Sequence of chain 1.E:
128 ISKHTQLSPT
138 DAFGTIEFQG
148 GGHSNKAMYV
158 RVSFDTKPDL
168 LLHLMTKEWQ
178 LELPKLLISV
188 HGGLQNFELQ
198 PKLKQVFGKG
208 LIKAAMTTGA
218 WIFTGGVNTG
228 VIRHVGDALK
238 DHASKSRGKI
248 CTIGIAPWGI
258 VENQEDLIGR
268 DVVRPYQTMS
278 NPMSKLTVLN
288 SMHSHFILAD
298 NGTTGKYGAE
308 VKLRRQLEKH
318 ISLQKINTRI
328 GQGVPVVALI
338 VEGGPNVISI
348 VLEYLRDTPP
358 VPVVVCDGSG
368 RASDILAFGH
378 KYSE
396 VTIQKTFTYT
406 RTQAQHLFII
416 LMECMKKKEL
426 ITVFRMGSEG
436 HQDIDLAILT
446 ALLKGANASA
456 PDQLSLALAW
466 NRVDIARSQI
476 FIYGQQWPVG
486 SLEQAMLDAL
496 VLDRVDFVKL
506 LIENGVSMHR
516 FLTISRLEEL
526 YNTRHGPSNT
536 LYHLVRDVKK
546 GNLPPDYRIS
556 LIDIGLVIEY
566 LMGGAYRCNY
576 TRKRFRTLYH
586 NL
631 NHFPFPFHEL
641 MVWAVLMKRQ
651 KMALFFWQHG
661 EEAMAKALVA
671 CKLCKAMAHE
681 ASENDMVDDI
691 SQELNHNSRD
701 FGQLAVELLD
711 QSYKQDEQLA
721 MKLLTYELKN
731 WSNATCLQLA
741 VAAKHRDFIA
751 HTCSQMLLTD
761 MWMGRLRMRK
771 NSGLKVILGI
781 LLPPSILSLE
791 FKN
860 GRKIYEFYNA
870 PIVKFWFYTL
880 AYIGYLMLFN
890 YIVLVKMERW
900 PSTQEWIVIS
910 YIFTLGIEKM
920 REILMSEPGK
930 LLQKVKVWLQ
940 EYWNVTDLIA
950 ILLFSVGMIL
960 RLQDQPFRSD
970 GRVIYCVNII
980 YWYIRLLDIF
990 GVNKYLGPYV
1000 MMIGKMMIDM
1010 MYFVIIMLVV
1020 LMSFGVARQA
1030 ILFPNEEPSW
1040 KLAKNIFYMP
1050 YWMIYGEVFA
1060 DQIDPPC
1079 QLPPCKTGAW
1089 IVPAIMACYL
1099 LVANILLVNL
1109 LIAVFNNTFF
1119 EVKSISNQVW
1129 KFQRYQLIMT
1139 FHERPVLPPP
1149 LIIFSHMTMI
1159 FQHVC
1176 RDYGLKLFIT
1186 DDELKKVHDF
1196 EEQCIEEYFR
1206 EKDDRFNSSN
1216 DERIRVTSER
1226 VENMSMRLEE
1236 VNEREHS

Sequence of chain 1.G:
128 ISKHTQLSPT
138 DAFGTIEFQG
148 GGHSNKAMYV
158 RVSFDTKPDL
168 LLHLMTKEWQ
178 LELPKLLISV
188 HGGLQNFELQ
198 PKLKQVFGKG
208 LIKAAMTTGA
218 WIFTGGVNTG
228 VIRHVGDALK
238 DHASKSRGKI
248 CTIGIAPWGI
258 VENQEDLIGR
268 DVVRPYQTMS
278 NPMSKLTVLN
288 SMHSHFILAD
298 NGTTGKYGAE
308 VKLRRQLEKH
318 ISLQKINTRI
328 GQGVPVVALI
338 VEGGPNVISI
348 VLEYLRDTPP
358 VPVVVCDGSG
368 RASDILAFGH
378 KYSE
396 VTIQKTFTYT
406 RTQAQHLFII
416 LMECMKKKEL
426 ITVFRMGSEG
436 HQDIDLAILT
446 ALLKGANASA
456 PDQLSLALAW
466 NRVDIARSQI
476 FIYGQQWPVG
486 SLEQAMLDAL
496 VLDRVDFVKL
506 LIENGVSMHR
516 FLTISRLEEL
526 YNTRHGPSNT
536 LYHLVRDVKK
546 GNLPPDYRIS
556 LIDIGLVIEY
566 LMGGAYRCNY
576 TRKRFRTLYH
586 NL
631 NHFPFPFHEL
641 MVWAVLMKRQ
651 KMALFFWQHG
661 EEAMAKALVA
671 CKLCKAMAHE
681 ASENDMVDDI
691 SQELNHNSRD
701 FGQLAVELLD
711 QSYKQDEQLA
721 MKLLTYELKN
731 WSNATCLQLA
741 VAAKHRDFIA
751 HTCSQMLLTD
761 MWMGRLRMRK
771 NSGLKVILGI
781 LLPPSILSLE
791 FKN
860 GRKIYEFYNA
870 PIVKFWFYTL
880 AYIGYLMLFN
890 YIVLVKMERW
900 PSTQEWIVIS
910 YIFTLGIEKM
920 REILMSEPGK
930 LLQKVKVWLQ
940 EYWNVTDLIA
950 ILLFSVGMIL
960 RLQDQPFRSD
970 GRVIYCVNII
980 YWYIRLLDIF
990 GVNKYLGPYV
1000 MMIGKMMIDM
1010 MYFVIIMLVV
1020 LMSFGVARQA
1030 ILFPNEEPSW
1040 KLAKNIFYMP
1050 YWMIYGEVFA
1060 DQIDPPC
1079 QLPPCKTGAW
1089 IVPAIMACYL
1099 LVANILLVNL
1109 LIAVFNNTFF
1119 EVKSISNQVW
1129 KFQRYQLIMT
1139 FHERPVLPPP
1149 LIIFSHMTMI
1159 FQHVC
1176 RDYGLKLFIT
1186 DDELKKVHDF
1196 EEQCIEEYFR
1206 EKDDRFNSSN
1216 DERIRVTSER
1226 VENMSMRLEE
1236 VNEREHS

A small-molecule ligand and the protein it binds are described below.
Small molecule (SMILES): COCC(CCO[C@H]1CC[C@@]2(C)C(=CC[C@H]3[C@@H]4C[C@@H]5O[C@]6(CC[C@@H](C)CO6)[C@@H](C)[C@@H]5[C@@]4(C)CC[C@@H]32)C1)COC

Binding-site contacts:
Ligand atom O80 contacts residue ASN889 of chain 1.G at 3.9 Å.
Ligand atom C26 contacts residue SER1038 of chain 1.E at 3.4 Å.
Ligand atom C24 contacts residue TRP1039 of chain 1.E at 3.6 Å (hydrophobic).
Ligand atom C16 contacts residue SER1038 of chain 1.E at 4.0 Å.
Ligand atom C22 contacts residue TRP1039 of chain 1.E at 4.3 Å (hydrophobic).
Ligand atom C05 contacts residue LEU893 of chain 1.G at 4.4 Å (hydrophobic).
Ligand atom C09 contacts residue TYR890 of chain 1.G at 4.3 Å (hydrophobic).
Ligand atom C17 contacts residue PRO1037 of chain 1.E at 4.1 Å (hydrophobic).
Ligand atom C16 contacts residue TRP1039 of chain 1.E at 4.2 Å (hydrophobic).
Ligand atom O25 contacts residue TRP1039 of chain 1.E at 4.2 Å.
Ligand atom C81 contacts residue TYR982 of chain 1.G at 3.8 Å (hydrophobic).
Ligand atom C21 contacts residue SER1038 of chain 1.E at 4.3 Å.
Ligand atom C08 contacts residue TYR890 of chain 1.G at 4.0 Å (hydrophobic).
Ligand atom C16 contacts residue PRO1037 of chain 1.E at 4.3 Å (hydrophobic).
Ligand atom C12 contacts residue TRP1039 of chain 1.E at 3.7 Å (hydrophobic).
Ligand atom O20 contacts residue PRO1037 of chain 1.E at 4.2 Å.
Ligand atom C78 contacts residue TYR982 of chain 1.G at 4.3 Å (hydrophobic).
Ligand atom O25 contacts residue SER1038 of chain 1.E at 3.7 Å.
Ligand atom C24 contacts residue SER1038 of chain 1.E at 4.0 Å.
Ligand atom C79 contacts residue TYR982 of chain 1.G at 3.8 Å (hydrophobic).
Ligand atom C19 contacts residue TYR890 of chain 1.G at 3.8 Å (hydrophobic).
Ligand atom C26 contacts residue TRP1039 of chain 1.E at 4.1 Å (hydrophobic).
Ligand atom C15 contacts residue SER1038 of chain 1.E at 4.0 Å.
Ligand atom C14 contacts residue SER1038 of chain 1.E at 3.1 Å.
Ligand atom C14 contacts residue TRP1039 of chain 1.E at 4.3 Å (hydrophobic).
Ligand atom C13 contacts residue SER1038 of chain 1.E at 4.1 Å.
Ligand atom C14 contacts residue LEU1041 of chain 1.E at 4.2 Å (hydrophobic).
Ligand atom C23 contacts residue TRP1039 of chain 1.E at 4.5 Å (hydrophobic).
Ligand atom C75 contacts residue MET886 of chain 1.G at 3.3 Å (hydrophobic).
Ligand atom C10 contacts residue TYR890 of chain 1.G at 4.2 Å (hydrophobic).
Ligand atom C21 contacts residue PRO1037 of chain 1.E at 3.5 Å (hydrophobic).
Ligand atom C15 contacts residue LEU1041 of chain 1.E at 4.1 Å (hydrophobic).
Ligand atom C79 contacts residue ASN889 of chain 1.G at 3.4 Å.